Binding-site contacts:
Ligand atom C4 contacts residue ASN350 of chain 1.B at 4.3 Å.
Ligand atom C1 contacts residue ASN350 of chain 1.B at 1.5 Å.
Ligand atom O7 contacts residue ASN350 of chain 1.B at 3.6 Å (h-bond).
Ligand atom O3 contacts residue GLN599 of chain 1.B at 4.0 Å.
Ligand atom C8 contacts residue PRO349 of chain 1.B at 3.9 Å (hydrophobic).
Ligand atom C1 contacts residue GLN599 of chain 1.B at 4.1 Å.
Ligand atom C7 contacts residue ASN350 of chain 1.B at 3.1 Å.
Ligand atom N2 contacts residue ASN350 of chain 1.B at 2.8 Å (h-bond).
Ligand atom C3 contacts residue GLN599 of chain 1.B at 3.5 Å.
Ligand atom C2 contacts residue GLN599 of chain 1.B at 3.8 Å.
Ligand atom N2 contacts residue GLN599 of chain 1.B at 3.1 Å (h-bond).
Ligand atom C8 contacts residue ASN350 of chain 1.B at 3.5 Å.
Ligand atom C7 contacts residue GLN599 of chain 1.B at 4.1 Å.
Ligand atom C3 contacts residue ASN350 of chain 1.B at 3.9 Å.
Ligand atom C5 contacts residue ASN350 of chain 1.B at 3.7 Å.
Ligand atom C2 contacts residue ASN350 of chain 1.B at 2.5 Å.
Ligand atom C8 contacts residue PRO598 of chain 1.B at 3.6 Å (hydrophobic).
Ligand atom O5 contacts residue ASN350 of chain 1.B at 2.4 Å (h-bond).
Ligand atom C8 contacts residue GLN599 of chain 1.B at 4.2 Å.

A small-molecule ligand and the protein it binds are described below.
Small molecule (SMILES): CC(=O)N[C@@H]1[C@@H](O)[C@H](O)[C@@H](CO)O[C@H]1O

Sequence of chain 1.B:
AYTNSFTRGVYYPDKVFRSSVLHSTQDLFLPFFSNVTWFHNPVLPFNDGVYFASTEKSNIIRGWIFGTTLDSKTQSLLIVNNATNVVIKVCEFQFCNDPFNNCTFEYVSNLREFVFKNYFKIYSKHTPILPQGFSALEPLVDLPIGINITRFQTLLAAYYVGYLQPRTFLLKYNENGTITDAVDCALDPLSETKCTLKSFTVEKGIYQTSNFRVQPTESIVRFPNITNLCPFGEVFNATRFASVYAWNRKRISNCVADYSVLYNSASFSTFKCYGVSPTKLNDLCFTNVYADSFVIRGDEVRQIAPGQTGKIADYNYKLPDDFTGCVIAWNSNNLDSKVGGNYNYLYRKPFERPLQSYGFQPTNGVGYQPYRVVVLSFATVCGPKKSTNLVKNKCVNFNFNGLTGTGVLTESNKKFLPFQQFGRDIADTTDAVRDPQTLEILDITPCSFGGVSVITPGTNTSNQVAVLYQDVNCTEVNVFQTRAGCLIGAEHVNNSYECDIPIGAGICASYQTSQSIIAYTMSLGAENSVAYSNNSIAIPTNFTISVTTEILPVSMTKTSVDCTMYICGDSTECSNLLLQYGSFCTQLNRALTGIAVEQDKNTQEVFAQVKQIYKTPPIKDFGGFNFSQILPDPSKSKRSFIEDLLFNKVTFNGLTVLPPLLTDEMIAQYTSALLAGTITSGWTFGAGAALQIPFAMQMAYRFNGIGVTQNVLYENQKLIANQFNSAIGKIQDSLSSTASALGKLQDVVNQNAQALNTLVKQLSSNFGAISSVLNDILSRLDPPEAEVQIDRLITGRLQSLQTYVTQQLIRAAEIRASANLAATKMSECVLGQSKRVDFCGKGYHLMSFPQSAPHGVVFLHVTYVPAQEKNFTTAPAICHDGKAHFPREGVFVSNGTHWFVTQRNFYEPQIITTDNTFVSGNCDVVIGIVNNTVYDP